Binding-site contacts:
Ligand atom C11 contacts residue VAL82 of chain 1.B at 3.6 Å (hydrophobic).
Ligand atom C19 contacts residue PO41 of chain 1.G at 3.7 Å.
Ligand atom C21 contacts residue ALA28 of chain 1.B at 3.4 Å (hydrophobic).
Ligand atom N3 contacts residue ASP30 of chain 1.B at 3.0 Å (salt-bridge).
Ligand atom C20 contacts residue ASP30 of chain 1.B at 3.6 Å.
Ligand atom C12 contacts residue GLY49 of chain 1.A at 3.4 Å.
Ligand atom C18 contacts residue GLY48 of chain 1.B at 3.5 Å.
Ligand atom O5 contacts residue GLY48 of chain 1.B at 3.6 Å.
Ligand atom C2 contacts residue ILE50 of chain 1.B at 3.4 Å (hydrophobic).
Ligand atom O6 contacts residue ASP30 of chain 1.A at 3.1 Å (salt-bridge).
Ligand atom O5 contacts residue GLY49 of chain 1.B at 3.2 Å.
Ligand atom C22 contacts residue ALA28 of chain 1.B at 3.6 Å (hydrophobic).
Ligand atom C21 contacts residue ASP30 of chain 1.B at 3.4 Å.
Ligand atom C1 contacts residue ASP30 of chain 1.A at 3.5 Å.
Ligand atom C23 contacts residue LEU23 of chain 1.A at 3.6 Å (hydrophobic).
Ligand atom O6 contacts residue ASP29 of chain 1.A at 3.5 Å (salt-bridge).
Ligand atom O1 contacts residue ALA28 of chain 1.A at 3.5 Å.
Ligand atom C12 contacts residue PRO81 of chain 1.B at 3.7 Å (hydrophobic).
Ligand atom C24 contacts residue ILE50 of chain 1.B at 3.7 Å (hydrophobic).
Ligand atom O5 contacts residue ILE50 of chain 1.A at 3.2 Å.
Ligand atom C6 contacts residue ASP25 of chain 1.B at 3.3 Å.
Ligand atom C15 contacts residue GLY27 of chain 1.B at 3.6 Å.
Ligand atom C9 contacts residue GLY27 of chain 1.A at 3.5 Å.
Ligand atom O3 contacts residue ASP25 of chain 1.A at 2.5 Å (salt-bridge).
Ligand atom C14 contacts residue ASP25 of chain 1.B at 3.2 Å.
Ligand atom O3 contacts residue GLY27 of chain 1.A at 3.3 Å.
Ligand atom C7 contacts residue GLY27 of chain 1.A at 3.5 Å.
Ligand atom O6 contacts residue ALA28 of chain 1.A at 3.6 Å.
Ligand atom C23 contacts residue GLY27 of chain 1.B at 3.6 Å.
Ligand atom O3 contacts residue ASP25 of chain 1.B at 2.5 Å (salt-bridge).
Ligand atom C4 contacts residue GLY48 of chain 1.A at 3.6 Å.
Ligand atom O4 contacts residue ILE50 of chain 1.A at 3.5 Å.
Ligand atom C12 contacts residue ILE50 of chain 1.A at 3.5 Å (hydrophobic).
Ligand atom C10 contacts residue ILE50 of chain 1.A at 3.8 Å (hydrophobic).
Ligand atom C25 contacts residue ASP30 of chain 1.A at 3.4 Å.
Ligand atom N1 contacts residue GLY27 of chain 1.A at 3.0 Å (h-bond).
Ligand atom O2 contacts residue ILE50 of chain 1.B at 3.7 Å.
Ligand atom C7 contacts residue ASP25 of chain 1.B at 3.4 Å.
Ligand atom C13 contacts residue VAL82 of chain 1.B at 3.6 Å (hydrophobic).
Ligand atom C6 contacts residue ASP25 of chain 1.A at 3.5 Å.

Sequence of chain 1.A:
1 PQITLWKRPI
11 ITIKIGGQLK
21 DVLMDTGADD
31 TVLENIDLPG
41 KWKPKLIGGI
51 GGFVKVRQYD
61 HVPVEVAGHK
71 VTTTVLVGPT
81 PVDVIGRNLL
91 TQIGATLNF

Sequence of chain 1.B:
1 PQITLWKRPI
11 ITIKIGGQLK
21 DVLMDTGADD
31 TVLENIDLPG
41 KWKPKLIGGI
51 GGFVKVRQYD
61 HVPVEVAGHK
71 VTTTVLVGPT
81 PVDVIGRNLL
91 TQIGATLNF

The protein below binds the small molecule below.
Small molecule (SMILES): CC(C)CN(C[C@@H](O)[C@H](Cc1ccccc1)NC(=O)O[C@H]1CCOC1)S(=O)(=O)c1ccc(N)cc1